Binding-site contacts:
Ligand atom C3 contacts residue ASN253 of chain 1.A at 3.9 Å.
Ligand atom C8 contacts residue ASN253 of chain 1.A at 4.5 Å.
Ligand atom C2 contacts residue TYR229 of chain 1.A at 3.2 Å (hydrophobic).
Ligand atom O7 contacts residue PHE277 of chain 1.A at 4.5 Å.
Ligand atom C3 contacts residue TYR229 of chain 1.A at 4.1 Å (hydrophobic).
Ligand atom C5 contacts residue TYR229 of chain 1.A at 4.0 Å (hydrophobic).
Ligand atom C6 contacts residue ASN253 of chain 1.A at 4.4 Å.
Ligand atom C5 contacts residue PHE277 of chain 1.A at 4.2 Å (hydrophobic).
Ligand atom C6 contacts residue TYR229 of chain 1.A at 4.4 Å (hydrophobic).
Ligand atom C1 contacts residue PHE277 of chain 1.A at 3.9 Å (hydrophobic).
Ligand atom O6 contacts residue ASN253 of chain 1.A at 3.8 Å.
Ligand atom O5 contacts residue TYR229 of chain 1.A at 3.1 Å (h-bond).
Ligand atom C4 contacts residue TYR229 of chain 1.A at 3.9 Å (hydrophobic).
Ligand atom O7 contacts residue ASN253 of chain 1.A at 2.8 Å (h-bond).
Ligand atom C1 contacts residue TYR229 of chain 1.A at 3.4 Å (hydrophobic).
Ligand atom C7 contacts residue SER252 of chain 1.A at 3.8 Å.
Ligand atom N2 contacts residue ASN253 of chain 1.A at 3.1 Å (h-bond).
Ligand atom O7 contacts residue SER252 of chain 1.A at 3.9 Å.
Ligand atom C5 contacts residue ASN253 of chain 1.A at 3.7 Å.
Ligand atom C4 contacts residue ASN253 of chain 1.A at 4.3 Å.
Ligand atom C7 contacts residue ASN253 of chain 1.A at 3.2 Å.
Ligand atom N2 contacts residue TYR229 of chain 1.A at 4.2 Å.
Ligand atom C7 contacts residue TYR229 of chain 1.A at 4.4 Å (hydrophobic).
Ligand atom C3 contacts residue PHE277 of chain 1.A at 4.1 Å (hydrophobic).
Ligand atom C2 contacts residue PHE277 of chain 1.A at 4.4 Å (hydrophobic).
Ligand atom O5 contacts residue ASN253 of chain 1.A at 2.3 Å (h-bond).
Ligand atom N2 contacts residue PHE277 of chain 1.A at 4.0 Å.
Ligand atom C1 contacts residue ASN253 of chain 1.A at 1.5 Å.
Ligand atom O7 contacts residue TYR229 of chain 1.A at 3.5 Å.
Ligand atom C8 contacts residue SER252 of chain 1.A at 3.4 Å.
Ligand atom C2 contacts residue ASN253 of chain 1.A at 2.6 Å.

A protein and the small-molecule ligand that binds it are described below.
Small molecule (SMILES): CC(=O)N[C@H]1[C@@H](O[C@H]2[C@H](O)[C@@H](NC(C)=O)CO[C@@H]2CO)O[C@H](CO)[C@@H](O)[C@@H]1O

Sequence of chain 1.A:
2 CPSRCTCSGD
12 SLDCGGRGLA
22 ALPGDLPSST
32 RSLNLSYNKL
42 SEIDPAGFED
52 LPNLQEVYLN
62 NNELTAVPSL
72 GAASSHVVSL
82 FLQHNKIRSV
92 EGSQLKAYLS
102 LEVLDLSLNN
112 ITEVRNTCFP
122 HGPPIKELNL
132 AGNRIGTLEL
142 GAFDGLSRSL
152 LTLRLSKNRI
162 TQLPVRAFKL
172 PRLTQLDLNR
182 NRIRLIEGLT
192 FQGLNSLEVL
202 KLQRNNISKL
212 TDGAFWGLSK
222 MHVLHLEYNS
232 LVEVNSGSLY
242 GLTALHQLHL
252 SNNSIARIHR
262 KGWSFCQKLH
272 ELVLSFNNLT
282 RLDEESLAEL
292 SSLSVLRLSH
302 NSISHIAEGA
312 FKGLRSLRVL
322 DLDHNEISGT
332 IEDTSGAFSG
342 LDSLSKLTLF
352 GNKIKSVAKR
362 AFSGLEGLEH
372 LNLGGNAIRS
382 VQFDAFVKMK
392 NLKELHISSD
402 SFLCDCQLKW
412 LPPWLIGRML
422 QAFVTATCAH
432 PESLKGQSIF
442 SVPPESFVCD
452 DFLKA